Binding-site contacts:
Ligand atom N2 contacts residue GLY358 of chain 1.C at 4.4 Å.
Ligand atom N2 contacts residue ASN362 of chain 1.C at 2.9 Å (h-bond).
Ligand atom C3 contacts residue VAL386 of chain 1.C at 4.4 Å (hydrophobic).
Ligand atom C1 contacts residue ASN362 of chain 1.C at 1.5 Å.
Ligand atom C8 contacts residue VAL386 of chain 1.C at 4.3 Å (hydrophobic).
Ligand atom O7 contacts residue ASN362 of chain 1.C at 4.2 Å.
Ligand atom C7 contacts residue PHE357 of chain 1.C at 4.5 Å (hydrophobic).
Ligand atom O3 contacts residue VAL386 of chain 1.C at 3.3 Å.
Ligand atom C7 contacts residue VAL386 of chain 1.C at 4.2 Å (hydrophobic).
Ligand atom C8 contacts residue PHE361 of chain 1.C at 4.3 Å (hydrophobic).
Ligand atom C8 contacts residue PHE357 of chain 1.C at 3.7 Å (hydrophobic).
Ligand atom C8 contacts residue LEU387 of chain 1.C at 3.7 Å (hydrophobic).
Ligand atom O5 contacts residue ASN362 of chain 1.C at 2.4 Å (h-bond).
Ligand atom C2 contacts residue ASN362 of chain 1.C at 2.5 Å.
Ligand atom C7 contacts residue ASN362 of chain 1.C at 3.8 Å.
Ligand atom C8 contacts residue GLY358 of chain 1.C at 3.5 Å.
Ligand atom C5 contacts residue ASN362 of chain 1.C at 3.7 Å.
Ligand atom O7 contacts residue VAL386 of chain 1.C at 4.3 Å.
Ligand atom O7 contacts residue GLY358 of chain 1.C at 3.6 Å.
Ligand atom C4 contacts residue ASN362 of chain 1.C at 4.3 Å.
Ligand atom C3 contacts residue ASN362 of chain 1.C at 3.9 Å.
Ligand atom C7 contacts residue GLY358 of chain 1.C at 3.7 Å.

A small-molecule ligand and the protein it binds are described below.
Small molecule (SMILES): CC(=O)N[C@@H]1[C@@H](O)[C@H](O)[C@@H](CO)O[C@H]1O

Sequence of chain 1.C:
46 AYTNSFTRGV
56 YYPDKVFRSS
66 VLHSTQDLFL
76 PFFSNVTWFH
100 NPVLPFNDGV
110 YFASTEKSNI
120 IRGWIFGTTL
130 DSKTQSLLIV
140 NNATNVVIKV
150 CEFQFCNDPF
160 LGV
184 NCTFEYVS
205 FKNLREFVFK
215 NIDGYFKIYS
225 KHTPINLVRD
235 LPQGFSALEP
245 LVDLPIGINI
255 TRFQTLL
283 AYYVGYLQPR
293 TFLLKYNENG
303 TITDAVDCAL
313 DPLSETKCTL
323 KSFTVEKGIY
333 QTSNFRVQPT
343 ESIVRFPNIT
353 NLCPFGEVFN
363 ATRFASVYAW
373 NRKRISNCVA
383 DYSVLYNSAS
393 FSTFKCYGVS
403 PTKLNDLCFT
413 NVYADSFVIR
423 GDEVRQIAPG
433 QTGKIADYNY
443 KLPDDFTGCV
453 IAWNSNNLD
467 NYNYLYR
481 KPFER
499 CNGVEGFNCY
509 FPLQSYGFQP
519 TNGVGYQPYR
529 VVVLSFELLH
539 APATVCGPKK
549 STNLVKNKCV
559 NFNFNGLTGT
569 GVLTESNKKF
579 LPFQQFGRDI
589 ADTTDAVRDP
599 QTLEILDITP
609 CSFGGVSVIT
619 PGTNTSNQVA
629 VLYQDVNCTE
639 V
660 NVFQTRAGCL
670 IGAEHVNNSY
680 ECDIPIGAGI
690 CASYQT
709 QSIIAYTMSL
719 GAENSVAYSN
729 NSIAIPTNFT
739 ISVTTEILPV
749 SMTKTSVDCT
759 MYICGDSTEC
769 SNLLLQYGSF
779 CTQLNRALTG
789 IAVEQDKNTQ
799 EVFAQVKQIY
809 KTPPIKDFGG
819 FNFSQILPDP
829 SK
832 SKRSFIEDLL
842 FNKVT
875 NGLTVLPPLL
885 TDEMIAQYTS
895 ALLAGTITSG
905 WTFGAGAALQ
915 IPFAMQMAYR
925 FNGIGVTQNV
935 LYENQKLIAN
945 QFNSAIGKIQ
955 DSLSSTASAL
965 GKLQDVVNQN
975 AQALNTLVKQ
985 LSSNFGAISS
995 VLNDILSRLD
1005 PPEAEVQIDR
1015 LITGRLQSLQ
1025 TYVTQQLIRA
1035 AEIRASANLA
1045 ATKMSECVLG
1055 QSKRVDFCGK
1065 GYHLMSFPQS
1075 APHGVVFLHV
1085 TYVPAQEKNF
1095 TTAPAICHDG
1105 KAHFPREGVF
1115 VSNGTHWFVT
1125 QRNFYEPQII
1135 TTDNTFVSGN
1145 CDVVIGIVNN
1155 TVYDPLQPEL